Binding-site contacts:
Ligand atom N3B contacts residue GLY397 of chain 1.B at 3.0 Å (h-bond).
Ligand atom O1B contacts residue SER401 of chain 1.B at 2.7 Å (h-bond).
Ligand atom PA contacts residue THR402 of chain 1.B at 3.5 Å.
Ligand atom O2B contacts residue LYS400 of chain 1.B at 3.0 Å (salt-bridge).
Ligand atom O1A contacts residue SER499 of chain 1.A at 3.4 Å.
Ligand atom C3' contacts residue ARG374 of chain 1.B at 3.5 Å.
Ligand atom O2G contacts residue GLY500 of chain 1.A at 3.3 Å (h-bond).
Ligand atom C4 contacts residue TYR370 of chain 1.B at 3.5 Å (hydrophobic).
Ligand atom PB contacts residue MG1 of chain 1.J at 3.4 Å.
Ligand atom O2G contacts residue SER396 of chain 1.B at 2.9 Å (h-bond).
Ligand atom O2B contacts residue GLY399 of chain 1.B at 3.2 Å (h-bond).
Ligand atom C6 contacts residue TYR370 of chain 1.B at 3.5 Å (hydrophobic).
Ligand atom O2A contacts residue THR402 of chain 1.B at 2.4 Å (h-bond).
Ligand atom C2' contacts residue GLU502 of chain 1.A at 3.4 Å.
Ligand atom O5' contacts residue THR402 of chain 1.B at 3.5 Å (h-bond).
Ligand atom O3G contacts residue LYS400 of chain 1.B at 3.4 Å (salt-bridge).
Ligand atom N6 contacts residue TYR370 of chain 1.B at 3.5 Å.
Ligand atom C5 contacts residue LYS497 of chain 1.A at 3.3 Å.
Ligand atom C4 contacts residue LYS497 of chain 1.A at 3.4 Å.
Ligand atom O3' contacts residue ARG374 of chain 1.B at 2.3 Å (salt-bridge).
Ligand atom C8 contacts residue TYR370 of chain 1.B at 3.2 Å (hydrophobic).
Ligand atom O2G contacts residue GLY501 of chain 1.A at 2.7 Å (h-bond).
Ligand atom O1A contacts residue SER401 of chain 1.B at 3.5 Å.
Ligand atom O3A contacts residue GLY399 of chain 1.B at 3.4 Å (h-bond).
Ligand atom N3B contacts residue SER499 of chain 1.A at 3.2 Å.
Ligand atom C5 contacts residue TYR370 of chain 1.B at 3.4 Å (hydrophobic).
Ligand atom O2' contacts residue GLU502 of chain 1.A at 2.7 Å (salt-bridge).
Ligand atom PG contacts residue MG1 of chain 1.J at 3.4 Å.
Ligand atom O2G contacts residue SER499 of chain 1.A at 3.0 Å (h-bond).
Ligand atom O3' contacts residue GLU502 of chain 1.A at 3.0 Å (salt-bridge).
Ligand atom O1G contacts residue GLN442 of chain 1.B at 3.0 Å (h-bond).
Ligand atom O2A contacts residue SER401 of chain 1.B at 3.3 Å.
Ligand atom O3G contacts residue HIS554 of chain 1.B at 3.1 Å.
Ligand atom O3G contacts residue SER396 of chain 1.B at 3.3 Å.
Ligand atom C3' contacts residue GLU502 of chain 1.A at 3.2 Å.
Ligand atom N7 contacts residue LYS497 of chain 1.A at 3.5 Å (salt-bridge).
Ligand atom O1B contacts residue MG1 of chain 1.J at 2.1 Å.
Ligand atom O1G contacts residue MG1 of chain 1.J at 2.1 Å.
Ligand atom N7 contacts residue TYR370 of chain 1.B at 3.2 Å.
Ligand atom N9 contacts residue LYS497 of chain 1.A at 3.5 Å (salt-bridge).

Sequence of chain 1.A:
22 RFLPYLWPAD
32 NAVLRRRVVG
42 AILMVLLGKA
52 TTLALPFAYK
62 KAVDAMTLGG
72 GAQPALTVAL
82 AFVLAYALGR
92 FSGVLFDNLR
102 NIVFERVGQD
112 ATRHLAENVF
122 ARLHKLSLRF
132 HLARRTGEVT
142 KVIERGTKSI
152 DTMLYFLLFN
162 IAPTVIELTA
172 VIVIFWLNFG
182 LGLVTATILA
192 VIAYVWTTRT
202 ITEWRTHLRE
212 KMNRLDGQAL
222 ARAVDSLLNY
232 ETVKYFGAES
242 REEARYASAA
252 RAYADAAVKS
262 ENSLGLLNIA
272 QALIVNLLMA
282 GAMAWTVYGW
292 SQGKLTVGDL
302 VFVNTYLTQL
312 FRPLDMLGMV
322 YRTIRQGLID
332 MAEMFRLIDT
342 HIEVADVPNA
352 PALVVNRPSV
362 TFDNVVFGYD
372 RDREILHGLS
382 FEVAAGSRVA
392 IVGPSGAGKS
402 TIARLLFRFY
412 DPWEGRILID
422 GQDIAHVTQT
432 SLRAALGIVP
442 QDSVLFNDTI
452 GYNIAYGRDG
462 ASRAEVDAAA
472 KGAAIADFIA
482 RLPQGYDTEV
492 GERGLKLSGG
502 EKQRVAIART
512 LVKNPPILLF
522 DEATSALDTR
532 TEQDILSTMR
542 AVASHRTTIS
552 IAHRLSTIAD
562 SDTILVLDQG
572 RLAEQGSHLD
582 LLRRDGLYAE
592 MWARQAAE

This protein binds this small molecule.
Small molecule (SMILES): Nc1ncnc2c1ncn2[C@@H]1O[C@H](CO[P](=O)(O)O[P](=O)(O)NP(=O)(O)O)[C@@H](O)[C@H]1O

Sequence of chain 1.B:
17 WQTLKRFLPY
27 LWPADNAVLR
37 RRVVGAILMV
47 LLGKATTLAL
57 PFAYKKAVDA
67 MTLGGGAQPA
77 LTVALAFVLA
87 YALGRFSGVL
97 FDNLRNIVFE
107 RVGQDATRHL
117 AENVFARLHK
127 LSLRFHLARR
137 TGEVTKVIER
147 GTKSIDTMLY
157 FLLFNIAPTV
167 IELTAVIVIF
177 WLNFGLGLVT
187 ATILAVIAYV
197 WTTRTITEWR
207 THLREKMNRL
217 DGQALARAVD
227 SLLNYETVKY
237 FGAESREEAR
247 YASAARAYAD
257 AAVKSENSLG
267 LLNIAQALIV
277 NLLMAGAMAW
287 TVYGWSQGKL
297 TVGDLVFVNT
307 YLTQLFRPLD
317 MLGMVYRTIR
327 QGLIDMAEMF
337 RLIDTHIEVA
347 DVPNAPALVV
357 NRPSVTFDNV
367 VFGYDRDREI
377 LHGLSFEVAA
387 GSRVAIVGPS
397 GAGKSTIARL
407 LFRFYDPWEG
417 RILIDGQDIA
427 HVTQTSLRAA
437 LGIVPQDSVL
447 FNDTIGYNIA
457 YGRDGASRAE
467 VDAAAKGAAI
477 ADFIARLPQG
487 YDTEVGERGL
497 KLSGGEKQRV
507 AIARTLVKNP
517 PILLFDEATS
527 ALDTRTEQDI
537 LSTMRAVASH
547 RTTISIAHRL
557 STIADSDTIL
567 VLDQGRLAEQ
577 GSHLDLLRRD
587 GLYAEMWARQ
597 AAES